Binding-site contacts:
Ligand atom O5 contacts residue ASN304 of chain 1.B at 2.4 Å (h-bond).
Ligand atom O7 contacts residue MET305 of chain 1.B at 4.5 Å.
Ligand atom N2 contacts residue ASN304 of chain 1.B at 3.0 Å (h-bond).
Ligand atom C8 contacts residue THR306 of chain 1.B at 3.9 Å.
Ligand atom C8 contacts residue MET305 of chain 1.B at 3.2 Å (hydrophobic).
Ligand atom C7 contacts residue MET305 of chain 1.B at 4.0 Å (hydrophobic).
Ligand atom C4 contacts residue ASN304 of chain 1.B at 4.3 Å.
Ligand atom C2 contacts residue ASN304 of chain 1.B at 2.5 Å.
Ligand atom C7 contacts residue ASN304 of chain 1.B at 3.8 Å.
Ligand atom C5 contacts residue ASN304 of chain 1.B at 3.7 Å.
Ligand atom C1 contacts residue ASN304 of chain 1.B at 1.4 Å.
Ligand atom O7 contacts residue ASN304 of chain 1.B at 4.2 Å.
Ligand atom C8 contacts residue GLN307 of chain 1.B at 3.5 Å.
Ligand atom C3 contacts residue ASN304 of chain 1.B at 3.9 Å.

A protein and the small-molecule ligand that binds it are described below.
Small molecule (SMILES): CC(=O)N[C@@H]1[C@@H](O)[C@H](O)[C@@H](CO)O[C@H]1O

Sequence of chain 1.B:
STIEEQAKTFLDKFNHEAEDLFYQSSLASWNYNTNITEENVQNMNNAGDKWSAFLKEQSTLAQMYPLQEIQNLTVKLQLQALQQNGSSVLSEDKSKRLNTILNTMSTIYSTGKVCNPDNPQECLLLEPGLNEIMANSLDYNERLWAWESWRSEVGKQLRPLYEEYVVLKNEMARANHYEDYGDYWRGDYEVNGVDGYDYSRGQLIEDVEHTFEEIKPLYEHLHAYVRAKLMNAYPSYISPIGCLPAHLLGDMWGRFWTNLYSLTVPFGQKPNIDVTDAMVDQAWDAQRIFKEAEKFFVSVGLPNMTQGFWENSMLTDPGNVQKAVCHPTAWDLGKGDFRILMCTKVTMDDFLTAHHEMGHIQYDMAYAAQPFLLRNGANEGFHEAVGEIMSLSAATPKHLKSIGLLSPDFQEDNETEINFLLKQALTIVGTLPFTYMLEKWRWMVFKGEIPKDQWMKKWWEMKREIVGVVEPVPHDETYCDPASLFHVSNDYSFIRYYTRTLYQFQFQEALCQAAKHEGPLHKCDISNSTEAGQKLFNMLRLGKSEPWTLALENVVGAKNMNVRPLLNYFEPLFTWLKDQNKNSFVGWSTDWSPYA